Sequence of chain 1.B:
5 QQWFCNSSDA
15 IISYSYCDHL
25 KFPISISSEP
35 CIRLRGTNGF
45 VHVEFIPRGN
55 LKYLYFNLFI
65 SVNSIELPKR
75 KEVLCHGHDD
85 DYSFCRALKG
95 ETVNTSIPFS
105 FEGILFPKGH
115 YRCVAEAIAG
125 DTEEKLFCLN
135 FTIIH

Binding-site contacts:
Ligand atom C41 contacts residue PHE88 of chain 1.B at 3.8 Å (hydrophobic).
Ligand atom C1 contacts residue LP51 of chain 1.K at 1.4 Å.
Ligand atom C30 contacts residue MYR1 of chain 1.M at 2.6 Å.
Ligand atom C35 contacts residue ILE101 of chain 1.B at 3.8 Å (hydrophobic).
Ligand atom C30 contacts residue TYR86 of chain 1.B at 3.3 Å (hydrophobic).
Ligand atom O46 contacts residue LYS242 of chain 1.A at 2.8 Å (salt-bridge).
Ligand atom N2 contacts residue LP51 of chain 1.K at 3.3 Å (h-bond).
Ligand atom O5 contacts residue LP51 of chain 1.K at 2.0 Å (h-bond).
Ligand atom O47 contacts residue PRO102 of chain 1.B at 3.8 Å.
Ligand atom C29 contacts residue TYR86 of chain 1.B at 3.4 Å (hydrophobic).
Ligand atom C37 contacts residue LEU78 of chain 1.B at 3.6 Å (hydrophobic).
Ligand atom C29 contacts residue MYR1 of chain 1.M at 3.0 Å.
Ligand atom C38 contacts residue MYR1 of chain 1.M at 3.9 Å.
Ligand atom C2 contacts residue LP51 of chain 1.K at 2.7 Å.
Ligand atom C41 contacts residue PHE49 of chain 1.B at 3.4 Å (hydrophobic).
Ligand atom C24 contacts residue ILE36 of chain 1.B at 3.6 Å (hydrophobic).
Ligand atom C41 contacts residue LEU58 of chain 1.B at 3.5 Å (hydrophobic).
Ligand atom C8 contacts residue DAO1 of chain 1.L at 3.6 Å.
Ligand atom C31 contacts residue PHE103 of chain 1.B at 3.7 Å (hydrophobic).
Ligand atom C1 contacts residue SER104 of chain 1.B at 3.5 Å.
Ligand atom C3 contacts residue SER104 of chain 1.B at 3.4 Å.
Ligand atom C33 contacts residue ILE101 of chain 1.B at 3.8 Å (hydrophobic).
Ligand atom C37 contacts residue ILE101 of chain 1.B at 3.8 Å (hydrophobic).
Ligand atom O7 contacts residue DAO1 of chain 1.L at 3.9 Å.
Ligand atom C7 contacts residue SER104 of chain 1.B at 3.6 Å.
Ligand atom C2 contacts residue SER104 of chain 1.B at 3.3 Å.
Ligand atom O42 contacts residue PHE103 of chain 1.B at 3.2 Å.
Ligand atom C16 contacts residue DAO1 of chain 1.L at 2.8 Å.
Ligand atom C8 contacts residue SER104 of chain 1.B at 3.7 Å.
Ligand atom C8 contacts residue LP51 of chain 1.K at 3.5 Å.
Ligand atom N2 contacts residue SER104 of chain 1.B at 2.6 Å (h-bond).
Ligand atom C5 contacts residue LP51 of chain 1.K at 3.4 Å.
Ligand atom O44 contacts residue DAO1 of chain 1.L at 1.5 Å.
Ligand atom C23 contacts residue LP51 of chain 1.K at 3.8 Å.
Ligand atom O43 contacts residue MYR1 of chain 1.M at 1.5 Å.
Ligand atom C8 contacts residue PHE105 of chain 1.B at 3.8 Å (hydrophobic).
Ligand atom C31 contacts residue PRO102 of chain 1.B at 3.7 Å (hydrophobic).
Ligand atom C17 contacts residue DAO1 of chain 1.L at 3.8 Å.
Ligand atom C28 contacts residue MYR1 of chain 1.M at 3.7 Å.
Ligand atom O42 contacts residue SER104 of chain 1.B at 3.1 Å (h-bond).

A small-molecule ligand and the protein it binds are described below.
Small molecule (SMILES): CCCCCCCCCCC[C@@H](O)CC(=O)N[C@@H]1[C@@H](OC(=O)C[C@H](O)CCCCCCCCCCC)[C@H](OP(=O)(O)O)[C@@H](CO)O[C@H]1O

Sequence of chain 1.A:
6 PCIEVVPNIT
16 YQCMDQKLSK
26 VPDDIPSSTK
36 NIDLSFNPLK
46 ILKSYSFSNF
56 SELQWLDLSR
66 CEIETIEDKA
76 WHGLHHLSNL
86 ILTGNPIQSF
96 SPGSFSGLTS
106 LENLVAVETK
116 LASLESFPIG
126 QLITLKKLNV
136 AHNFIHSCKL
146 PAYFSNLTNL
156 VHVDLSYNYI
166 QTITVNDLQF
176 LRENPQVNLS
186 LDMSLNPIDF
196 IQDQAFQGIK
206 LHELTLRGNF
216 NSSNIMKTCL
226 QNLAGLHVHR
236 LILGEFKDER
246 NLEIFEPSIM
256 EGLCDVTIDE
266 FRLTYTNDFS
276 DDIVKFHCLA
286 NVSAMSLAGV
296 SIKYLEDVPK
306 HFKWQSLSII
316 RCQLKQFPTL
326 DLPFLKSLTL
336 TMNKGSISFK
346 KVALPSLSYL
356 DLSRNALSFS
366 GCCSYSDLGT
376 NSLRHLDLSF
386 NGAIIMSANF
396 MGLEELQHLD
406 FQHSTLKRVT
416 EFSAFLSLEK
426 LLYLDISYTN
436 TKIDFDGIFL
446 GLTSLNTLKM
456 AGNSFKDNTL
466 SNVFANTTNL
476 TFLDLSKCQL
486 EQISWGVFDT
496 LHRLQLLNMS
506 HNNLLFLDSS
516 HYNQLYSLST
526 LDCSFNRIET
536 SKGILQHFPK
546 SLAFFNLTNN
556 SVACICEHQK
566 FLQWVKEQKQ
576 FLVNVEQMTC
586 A